Binding-site contacts:
Ligand atom O3P contacts residue ARG212 of chain 1.A at 2.9 Å (salt-bridge).
Ligand atom O2P contacts residue GLU73 of chain 1.A at 3.0 Å (salt-bridge).
Ligand atom N6 contacts residue PHE157 of chain 1.A at 3.6 Å.
Ligand atom N1 contacts residue PHE157 of chain 1.A at 3.2 Å.
Ligand atom C4' contacts residue ARG214 of chain 1.A at 3.7 Å.
Ligand atom C5 contacts residue PHE157 of chain 1.A at 3.8 Å (hydrophobic).
Ligand atom N3 contacts residue PHE116 of chain 1.A at 3.4 Å.
Ligand atom C8 contacts residue GLU73 of chain 1.A at 3.6 Å.
Ligand atom O5' contacts residue GLU73 of chain 1.A at 3.5 Å (salt-bridge).
Ligand atom C1' contacts residue LEU102 of chain 1.A at 3.6 Å (hydrophobic).
Ligand atom C3' contacts residue TYR106 of chain 1.A at 3.0 Å (hydrophobic).
Ligand atom C2 contacts residue PHE116 of chain 1.A at 3.4 Å (hydrophobic).
Ligand atom O3P contacts residue ALA51 of chain 1.A at 3.1 Å (h-bond).
Ligand atom C2' contacts residue TYR106 of chain 1.A at 2.9 Å (hydrophobic).
Ligand atom C6 contacts residue GLN117 of chain 1.A at 3.1 Å.
Ligand atom P contacts residue ARG148 of chain 1.A at 3.7 Å.
Ligand atom C3' contacts residue GLU217 of chain 1.A at 3.6 Å.
Ligand atom N3 contacts residue MET105 of chain 1.A at 3.6 Å.
Ligand atom N7 contacts residue GLU73 of chain 1.A at 3.3 Å (salt-bridge).
Ligand atom N6 contacts residue ASP153 of chain 1.A at 2.6 Å (salt-bridge).
Ligand atom C4 contacts residue PHE116 of chain 1.A at 3.7 Å (hydrophobic).
Ligand atom C3' contacts residue ILE50 of chain 1.A at 3.5 Å (hydrophobic).
Ligand atom O3P contacts residue ILE50 of chain 1.A at 3.4 Å.
Ligand atom O1P contacts residue GLU73 of chain 1.A at 3.4 Å (salt-bridge).
Ligand atom O2P contacts residue GLU147 of chain 1.A at 3.3 Å (salt-bridge).
Ligand atom O5' contacts residue ARG214 of chain 1.A at 3.1 Å (salt-bridge).
Ligand atom O2P contacts residue MG1 of chain 1.E at 3.5 Å.
Ligand atom O1P contacts residue ARG148 of chain 1.A at 2.5 Å (salt-bridge).
Ligand atom N1 contacts residue GLN117 of chain 1.A at 2.5 Å (h-bond).
Ligand atom C5' contacts residue ARG214 of chain 1.A at 3.7 Å.
Ligand atom O3' contacts residue TYR106 of chain 1.A at 2.5 Å (h-bond).
Ligand atom C6 contacts residue PHE157 of chain 1.A at 3.4 Å (hydrophobic).
Ligand atom C4' contacts residue GLU217 of chain 1.A at 3.5 Å.
Ligand atom O3' contacts residue GLU217 of chain 1.A at 2.9 Å (salt-bridge).
Ligand atom P contacts residue GLU73 of chain 1.A at 3.5 Å.
Ligand atom N6 contacts residue GLN117 of chain 1.A at 3.0 Å (h-bond).
Ligand atom C2 contacts residue GLN117 of chain 1.A at 2.9 Å.
Ligand atom O2P contacts residue UDP1 of chain 1.F at 3.2 Å (h-bond).
Ligand atom C8 contacts residue TRP78 of chain 1.A at 3.5 Å (hydrophobic).
Ligand atom O3P contacts residue UDP1 of chain 1.F at 3.2 Å (h-bond).

Sequence of chain 1.A:
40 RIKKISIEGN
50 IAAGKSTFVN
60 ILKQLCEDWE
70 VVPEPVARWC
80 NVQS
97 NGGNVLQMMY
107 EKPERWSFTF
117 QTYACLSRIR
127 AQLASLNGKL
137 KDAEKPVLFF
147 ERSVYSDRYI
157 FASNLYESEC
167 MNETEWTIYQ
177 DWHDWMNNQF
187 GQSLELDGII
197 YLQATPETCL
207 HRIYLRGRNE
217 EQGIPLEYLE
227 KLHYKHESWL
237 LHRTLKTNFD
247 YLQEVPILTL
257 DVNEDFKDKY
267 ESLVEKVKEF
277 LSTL

A small-molecule ligand and the protein it binds are described below.
Small molecule (SMILES): Nc1ncnc2c1ncn2[C@H]1C[C@H](O)[C@@H](COP(=O)(O)O)O1